This small molecule binds to this protein.
Small molecule (SMILES): Cc1cn([C@H]2C[C@H](O[P](=O)(O)OC[C@H]3O[C@@H](n4cc(C)c(=O)[nH]c4=O)C[C@@H]3O[P](=O)(O)OC[C@H]3O[C@@H](n4cc(C)c(=O)[nH]c4=O)C[C@@H]3O[P](=O)(O)OC[C@H]3O[C@@H](n4cc(C)c(=O)[nH]c4=O)C[C@@H]3O)[C@@H](COP(=O)=O)O2)c(=O)[nH]c1=O

Binding-site contacts:
Ligand atom C5 contacts residue SQ01 of chain 2.L at 4.4 Å.
Ligand atom P contacts residue SQ01 of chain 2.L at 1.6 Å.
Ligand atom C4 contacts residue SQ01 of chain 2.L at 4.3 Å.
Ligand atom C5' contacts residue SQ01 of chain 2.L at 3.5 Å.
Ligand atom C2 contacts residue SQ01 of chain 2.L at 4.0 Å.
Ligand atom C7 contacts residue SQ01 of chain 2.L at 4.4 Å.
Ligand atom O5' contacts residue SQ01 of chain 2.L at 2.3 Å (h-bond).
Ligand atom OP1 contacts residue SQ01 of chain 2.L at 2.6 Å (h-bond).
Ligand atom C4' contacts residue TYR100 of chain 2.B at 3.5 Å (hydrophobic).
Ligand atom C5' contacts residue TYR100 of chain 2.B at 3.4 Å (hydrophobic).
Ligand atom O4' contacts residue SQ01 of chain 2.L at 4.1 Å.
Ligand atom OP2 contacts residue SQ01 of chain 2.L at 2.6 Å (h-bond).
Ligand atom C6 contacts residue SQ01 of chain 2.L at 4.3 Å.
Ligand atom C4' contacts residue SQ01 of chain 2.L at 4.5 Å.
Ligand atom N3 contacts residue SQ01 of chain 2.L at 3.9 Å.
Ligand atom O4' contacts residue TYR100 of chain 2.B at 3.8 Å.
Ligand atom O2 contacts residue SQ01 of chain 2.L at 4.0 Å.
Ligand atom N1 contacts residue SQ01 of chain 2.L at 4.2 Å.
Ligand atom OP1 contacts residue HIS205 of chain 2.B at 4.3 Å.

Sequence of chain 2.B:
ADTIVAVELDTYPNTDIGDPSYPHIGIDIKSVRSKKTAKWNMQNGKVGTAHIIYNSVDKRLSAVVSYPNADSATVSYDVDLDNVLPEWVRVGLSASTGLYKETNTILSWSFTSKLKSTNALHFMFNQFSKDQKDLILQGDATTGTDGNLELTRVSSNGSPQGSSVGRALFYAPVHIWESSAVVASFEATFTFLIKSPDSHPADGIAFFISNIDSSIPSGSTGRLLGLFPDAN